Sequence of chain 1.D:
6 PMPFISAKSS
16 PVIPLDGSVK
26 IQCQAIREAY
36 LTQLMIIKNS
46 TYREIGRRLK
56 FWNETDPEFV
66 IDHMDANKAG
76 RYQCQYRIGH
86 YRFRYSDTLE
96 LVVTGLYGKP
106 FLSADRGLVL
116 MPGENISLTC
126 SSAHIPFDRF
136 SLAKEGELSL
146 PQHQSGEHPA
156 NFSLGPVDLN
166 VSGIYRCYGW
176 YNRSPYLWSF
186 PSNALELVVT

Binding-site contacts:
Ligand atom C1 contacts residue ASN156 of chain 1.D at 1.5 Å.
Ligand atom C6 contacts residue ASN156 of chain 1.D at 4.3 Å.
Ligand atom O5 contacts residue ASN156 of chain 1.D at 2.4 Å (h-bond).
Ligand atom O6 contacts residue THR124 of chain 1.D at 3.5 Å (h-bond).
Ligand atom O6 contacts residue SER122 of chain 1.D at 3.8 Å.
Ligand atom C5 contacts residue SER122 of chain 1.D at 4.4 Å.
Ligand atom C2 contacts residue ASN156 of chain 1.D at 2.5 Å.
Ligand atom C6 contacts residue ASP110 of chain 1.D at 3.6 Å.
Ligand atom O5 contacts residue SER122 of chain 1.D at 4.4 Å.
Ligand atom O7 contacts residue ARG111 of chain 1.D at 3.9 Å.
Ligand atom C3 contacts residue ASN156 of chain 1.D at 3.8 Å.
Ligand atom C8 contacts residue ASN156 of chain 1.D at 4.2 Å.
Ligand atom C6 contacts residue SER122 of chain 1.D at 3.5 Å.
Ligand atom O6 contacts residue ASN156 of chain 1.D at 4.4 Å.
Ligand atom O6 contacts residue ASP110 of chain 1.D at 4.0 Å.
Ligand atom C4 contacts residue ASN156 of chain 1.D at 4.2 Å.
Ligand atom C5 contacts residue ASN156 of chain 1.D at 3.7 Å.
Ligand atom N2 contacts residue ASN156 of chain 1.D at 3.0 Å (h-bond).
Ligand atom C7 contacts residue ASN156 of chain 1.D at 4.0 Å.

The small molecule below binds the protein below.
Small molecule (SMILES): CC(=O)N[C@H]1[C@H](O[C@H]2[C@H](O)[C@@H](NC(C)=O)CO[C@@H]2CO)O[C@H](CO)[C@@H](O[C@@H]2O[C@H](CO[C@H]3O[C@H](CO)[C@@H](O)[C@H](O)[C@@H]3O[C@@H]3O[C@H](CO)[C@@H](O[C@@H]4O[C@H](CO)[C@@H](O)[C@H](O)[C@@H]4O)[C@H](O)[C@@H]3O)[C@@H](O)[C@H](O)[C@@H]2O)[C@@H]1O